A protein and the small-molecule ligand that binds it are described below.
Small molecule (SMILES): O=c1ccn([C@@H]2O[C@H](CO[P](=O)(O)O[P](=O)(O)O[C@H]3O[C@H](CO)[C@@H](O)[C@H](O)[C@H]3O)[C@@H](O)[C@H]2O)c(=O)[nH]1

Sequence of chain 1.D:
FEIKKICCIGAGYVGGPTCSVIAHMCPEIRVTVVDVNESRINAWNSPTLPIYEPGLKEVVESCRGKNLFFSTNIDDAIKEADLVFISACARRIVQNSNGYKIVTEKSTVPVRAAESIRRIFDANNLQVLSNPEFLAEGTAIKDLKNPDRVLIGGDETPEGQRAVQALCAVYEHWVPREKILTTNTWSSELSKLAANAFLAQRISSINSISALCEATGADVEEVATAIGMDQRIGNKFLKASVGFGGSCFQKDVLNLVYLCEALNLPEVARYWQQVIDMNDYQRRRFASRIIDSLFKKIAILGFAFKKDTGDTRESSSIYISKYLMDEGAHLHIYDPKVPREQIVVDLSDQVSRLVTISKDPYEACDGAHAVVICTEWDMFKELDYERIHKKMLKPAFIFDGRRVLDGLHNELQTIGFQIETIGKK

Sequence of chain 1.A:
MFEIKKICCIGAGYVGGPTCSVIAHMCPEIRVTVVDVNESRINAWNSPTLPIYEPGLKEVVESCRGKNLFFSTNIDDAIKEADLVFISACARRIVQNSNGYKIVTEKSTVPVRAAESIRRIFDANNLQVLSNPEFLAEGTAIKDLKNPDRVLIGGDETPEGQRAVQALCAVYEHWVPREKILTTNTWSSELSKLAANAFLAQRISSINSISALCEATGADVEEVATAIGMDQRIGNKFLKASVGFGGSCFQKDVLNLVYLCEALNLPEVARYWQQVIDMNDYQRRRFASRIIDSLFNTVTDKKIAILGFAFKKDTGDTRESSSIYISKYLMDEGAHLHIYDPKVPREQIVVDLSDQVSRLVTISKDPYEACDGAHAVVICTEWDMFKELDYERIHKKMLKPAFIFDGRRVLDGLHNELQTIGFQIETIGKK

Binding-site contacts:
Ligand atom C5' contacts residue LEU163 of chain 1.D at 3.4 Å (hydrophobic).
Ligand atom O2C contacts residue PHE338 of chain 1.D at 3.4 Å (h-bond).
Ligand atom O4 contacts residue PHE265 of chain 1.D at 3.3 Å.
Ligand atom O2B contacts residue GLU165 of chain 1.D at 2.8 Å (salt-bridge).
Ligand atom O2 contacts residue ILE231 of chain 1.D at 3.5 Å.
Ligand atom O4' contacts residue LYS220 of chain 1.D at 3.0 Å (salt-bridge).
Ligand atom N3 contacts residue LYS267 of chain 1.D at 3.0 Å (salt-bridge).
Ligand atom O6' contacts residue ASN224 of chain 1.D at 3.3 Å (h-bond).
Ligand atom N1 contacts residue ILE231 of chain 1.D at 3.5 Å.
Ligand atom O3C contacts residue PHE338 of chain 1.D at 2.6 Å (h-bond).
Ligand atom O3C contacts residue GLY273 of chain 1.D at 3.0 Å (h-bond).
Ligand atom O4 contacts residue LYS267 of chain 1.D at 3.2 Å (salt-bridge).
Ligand atom O4C contacts residue ILE231 of chain 1.D at 3.4 Å.
Ligand atom C3C contacts residue PHE338 of chain 1.D at 3.6 Å (hydrophobic).
Ligand atom O3B contacts residue ALA164 of chain 1.D at 3.5 Å.
Ligand atom O4C contacts residue PHE272 of chain 1.D at 3.3 Å.
Ligand atom O4' contacts residue PHE162 of chain 1.D at 3.2 Å.
Ligand atom O2A contacts residue PHE265 of chain 1.D at 3.4 Å.
Ligand atom O3' contacts residue ARG260 of chain 1.A at 3.0 Å (salt-bridge).
Ligand atom O2B contacts residue ALA164 of chain 1.D at 3.4 Å.
Ligand atom O3' contacts residue LYS220 of chain 1.D at 3.6 Å.
Ligand atom O6' contacts residue CYS276 of chain 1.D at 3.0 Å (h-bond).
Ligand atom C6' contacts residue CYS276 of chain 1.D at 3.5 Å (hydrophobic).
Ligand atom O2C contacts residue ARG442 of chain 1.D at 2.8 Å (salt-bridge).
Ligand atom O4' contacts residue GLU161 of chain 1.D at 3.4 Å (salt-bridge).
Ligand atom C3' contacts residue LEU163 of chain 1.D at 3.6 Å (hydrophobic).
Ligand atom C6' contacts residue GLU161 of chain 1.D at 3.4 Å.
Ligand atom O2' contacts residue ARG260 of chain 1.A at 2.8 Å (salt-bridge).
Ligand atom O3' contacts residue PHE162 of chain 1.D at 3.1 Å (h-bond).
Ligand atom O2' contacts residue LEU227 of chain 1.D at 3.6 Å.
Ligand atom C4C contacts residue GLY273 of chain 1.D at 3.5 Å.
Ligand atom O1A contacts residue LYS339 of chain 1.D at 2.7 Å (salt-bridge).
Ligand atom C4' contacts residue LYS220 of chain 1.D at 3.2 Å.
Ligand atom C5C contacts residue PHE277 of chain 1.D at 3.5 Å (hydrophobic).
Ligand atom O2A contacts residue PHE277 of chain 1.D at 3.4 Å.
Ligand atom C4' contacts residue LEU163 of chain 1.D at 3.4 Å (hydrophobic).
Ligand atom O2 contacts residue SER269 of chain 1.D at 2.8 Å (h-bond).
Ligand atom O6' contacts residue GLU161 of chain 1.D at 3.4 Å (salt-bridge).
Ligand atom O3A contacts residue LYS339 of chain 1.D at 3.6 Å.
Ligand atom O4' contacts residue LEU163 of chain 1.D at 2.8 Å (h-bond).